The small molecule below binds the protein below.
Small molecule (SMILES): O[C@@H]1[C@@H](O)[C@H](O[C@@H]2CO[C@@H](O)[C@H](O)[C@H]2O)OC[C@H]1O

Sequence of chain 1.A:
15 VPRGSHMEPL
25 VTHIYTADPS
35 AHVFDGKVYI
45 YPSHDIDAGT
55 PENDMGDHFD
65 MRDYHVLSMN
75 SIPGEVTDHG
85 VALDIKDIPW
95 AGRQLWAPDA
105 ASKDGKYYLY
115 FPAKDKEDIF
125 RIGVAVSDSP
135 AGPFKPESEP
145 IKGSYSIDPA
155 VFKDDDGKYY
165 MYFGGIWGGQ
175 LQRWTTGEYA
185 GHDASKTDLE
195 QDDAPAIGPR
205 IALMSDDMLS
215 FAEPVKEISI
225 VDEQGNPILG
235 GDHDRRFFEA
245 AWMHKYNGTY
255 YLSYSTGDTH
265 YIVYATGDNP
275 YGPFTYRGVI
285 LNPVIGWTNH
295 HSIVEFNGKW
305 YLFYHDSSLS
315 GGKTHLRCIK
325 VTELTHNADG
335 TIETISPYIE

Binding-site contacts:
Ligand atom C2 contacts residue GLN228 of chain 1.A at 3.9 Å.
Ligand atom O3 contacts residue ARG239 of chain 1.A at 2.8 Å (salt-bridge).
Ligand atom C5 contacts residue GLU227 of chain 1.A at 4.0 Å.
Ligand atom C1 contacts residue GLN228 of chain 1.A at 4.4 Å.
Ligand atom O2 contacts residue ASP226 of chain 1.A at 2.6 Å (salt-bridge).
Ligand atom O4 contacts residue GLU227 of chain 1.A at 3.7 Å.
Ligand atom C4 contacts residue GLU227 of chain 1.A at 4.3 Å.
Ligand atom O2 contacts residue GLU227 of chain 1.A at 4.3 Å.
Ligand atom C3 contacts residue ARG239 of chain 1.A at 4.1 Å.
Ligand atom C1 contacts residue GLU227 of chain 1.A at 4.1 Å.
Ligand atom O1 contacts residue ASP226 of chain 1.A at 4.4 Å.
Ligand atom O5 contacts residue GLU227 of chain 1.A at 3.4 Å.
Ligand atom C2 contacts residue GLU227 of chain 1.A at 3.7 Å.
Ligand atom C3 contacts residue ASP226 of chain 1.A at 3.5 Å.
Ligand atom O2 contacts residue GLN228 of chain 1.A at 2.7 Å (h-bond).
Ligand atom C2 contacts residue ASP226 of chain 1.A at 3.4 Å.
Ligand atom C4 contacts residue GLN228 of chain 1.A at 4.3 Å.
Ligand atom C1 contacts residue ASP226 of chain 1.A at 3.8 Å.
Ligand atom C3 contacts residue GLU227 of chain 1.A at 3.7 Å.
Ligand atom O4 contacts residue GLN228 of chain 1.A at 3.9 Å.
Ligand atom C2 contacts residue ARG239 of chain 1.A at 3.8 Å.
Ligand atom O2 contacts residue ARG239 of chain 1.A at 2.9 Å (salt-bridge).
Ligand atom C5 contacts residue GLN228 of chain 1.A at 3.8 Å.
Ligand atom O3 contacts residue ASP226 of chain 1.A at 3.6 Å.
Ligand atom O3 contacts residue GLU227 of chain 1.A at 2.7 Å (salt-bridge).